Sequence of chain 27.O:
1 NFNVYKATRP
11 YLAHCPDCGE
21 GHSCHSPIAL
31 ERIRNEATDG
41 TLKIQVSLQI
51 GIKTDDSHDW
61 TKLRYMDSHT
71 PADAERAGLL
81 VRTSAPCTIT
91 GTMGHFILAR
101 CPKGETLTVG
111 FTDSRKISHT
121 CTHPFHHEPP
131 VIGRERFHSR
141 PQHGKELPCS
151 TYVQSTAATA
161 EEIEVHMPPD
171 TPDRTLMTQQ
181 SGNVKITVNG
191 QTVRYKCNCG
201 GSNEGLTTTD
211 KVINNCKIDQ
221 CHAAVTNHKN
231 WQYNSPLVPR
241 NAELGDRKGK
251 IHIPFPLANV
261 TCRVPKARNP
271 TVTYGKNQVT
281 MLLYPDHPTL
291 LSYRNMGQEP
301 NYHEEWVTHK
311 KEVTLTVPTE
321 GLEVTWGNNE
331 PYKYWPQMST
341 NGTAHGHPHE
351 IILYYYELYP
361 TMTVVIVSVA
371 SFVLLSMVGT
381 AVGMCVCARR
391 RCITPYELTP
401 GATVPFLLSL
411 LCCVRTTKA

Binding-site contacts:
Ligand atom N2 contacts residue ASN259 of chain 27.O at 2.8 Å (h-bond).
Ligand atom C7 contacts residue ASN259 of chain 27.O at 3.2 Å.
Ligand atom C6 contacts residue LYS181 of chain 27.N at 3.4 Å.
Ligand atom O4 contacts residue PHE118 of chain 27.N at 4.1 Å.
Ligand atom C8 contacts residue THR116 of chain 27.N at 4.3 Å.
Ligand atom C4 contacts residue ASN259 of chain 27.O at 4.2 Å.
Ligand atom C4 contacts residue LYS181 of chain 27.N at 3.6 Å.
Ligand atom O3 contacts residue LYS115 of chain 27.N at 3.6 Å (salt-bridge).
Ligand atom C3 contacts residue ASN259 of chain 27.O at 3.7 Å.
Ligand atom N2 contacts residue THR116 of chain 27.N at 4.1 Å.
Ligand atom O6 contacts residue LYS181 of chain 27.N at 3.4 Å (salt-bridge).
Ligand atom C5 contacts residue ASN259 of chain 27.O at 3.6 Å.
Ligand atom C8 contacts residue ALA258 of chain 27.O at 3.7 Å (hydrophobic).
Ligand atom C5 contacts residue LYS181 of chain 27.N at 3.4 Å.
Ligand atom C8 contacts residue LEU257 of chain 27.O at 4.1 Å (hydrophobic).
Ligand atom O4 contacts residue LYS181 of chain 27.N at 2.7 Å (salt-bridge).
Ligand atom C2 contacts residue ASN259 of chain 27.O at 2.4 Å.
Ligand atom C1 contacts residue ASN259 of chain 27.O at 1.4 Å.
Ligand atom C8 contacts residue ASN259 of chain 27.O at 4.2 Å.
Ligand atom O7 contacts residue ASN259 of chain 27.O at 3.2 Å (h-bond).
Ligand atom O5 contacts residue ASN259 of chain 27.O at 2.3 Å (h-bond).
Ligand atom C3 contacts residue LYS115 of chain 27.N at 4.3 Å.

This small molecule binds to this protein.
Small molecule (SMILES): CC(=O)N[C@@H]1[C@@H](O)[C@H](O)[C@@H](CO)O[C@H]1O

Sequence of chain 27.N:
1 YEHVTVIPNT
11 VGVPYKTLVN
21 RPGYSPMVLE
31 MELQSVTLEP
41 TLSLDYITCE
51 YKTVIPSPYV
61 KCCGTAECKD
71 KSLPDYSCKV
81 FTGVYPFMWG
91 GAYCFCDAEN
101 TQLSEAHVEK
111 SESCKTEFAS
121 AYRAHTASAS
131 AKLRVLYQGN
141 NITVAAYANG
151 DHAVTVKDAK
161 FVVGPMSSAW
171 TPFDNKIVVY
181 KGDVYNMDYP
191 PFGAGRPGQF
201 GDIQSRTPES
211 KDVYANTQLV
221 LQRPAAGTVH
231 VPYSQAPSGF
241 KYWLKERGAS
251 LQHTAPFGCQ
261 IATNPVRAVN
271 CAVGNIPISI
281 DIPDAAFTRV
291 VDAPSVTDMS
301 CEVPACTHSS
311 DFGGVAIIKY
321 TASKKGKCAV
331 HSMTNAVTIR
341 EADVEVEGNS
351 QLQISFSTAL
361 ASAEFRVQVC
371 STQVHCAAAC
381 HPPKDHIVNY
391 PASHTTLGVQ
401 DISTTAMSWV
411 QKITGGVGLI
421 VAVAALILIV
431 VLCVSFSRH